This protein binds this small molecule.
Small molecule (SMILES): O=c1c2c(F)cccc2oc2c(Cc3ccc4c(c3)OCO4)[nH]c(-c3nccs3)c12

Binding-site contacts:
Ligand atom O23 contacts residue ILE279 of chain 1.A at 3.8 Å.
Ligand atom C2 contacts residue LEU191 of chain 1.A at 3.9 Å (hydrophobic).
Ligand atom C16 contacts residue GLN283 of chain 1.A at 3.1 Å.
Ligand atom C8 contacts residue PHE286 of chain 1.A at 3.9 Å (hydrophobic).
Ligand atom O25 contacts residue PHE252 of chain 1.A at 3.8 Å.
Ligand atom F30 contacts residue SO41 of chain 1.D at 2.7 Å.
Ligand atom N29 contacts residue GLN283 of chain 1.A at 3.3 Å (h-bond).
Ligand atom O23 contacts residue ALA249 of chain 1.A at 3.5 Å.
Ligand atom C17 contacts residue GLN283 of chain 1.A at 3.3 Å.
Ligand atom C27 contacts residue ILE244 of chain 1.A at 3.7 Å (hydrophobic).
Ligand atom C28 contacts residue GLN241 of chain 1.A at 2.8 Å.
Ligand atom C3 contacts residue PHE286 of chain 1.A at 3.7 Å (hydrophobic).
Ligand atom C16 contacts residue PHE286 of chain 1.A at 3.8 Å (hydrophobic).
Ligand atom C9 contacts residue PHE286 of chain 1.A at 3.8 Å (hydrophobic).
Ligand atom C27 contacts residue GLN241 of chain 1.A at 3.5 Å.
Ligand atom C6 contacts residue SO41 of chain 1.D at 3.8 Å.
Ligand atom C19 contacts residue GLN283 of chain 1.A at 3.8 Å.
Ligand atom C28 contacts residue ILE234 of chain 1.A at 3.9 Å (hydrophobic).
Ligand atom C5 contacts residue PHE286 of chain 1.A at 3.5 Å (hydrophobic).
Ligand atom C28 contacts residue ALA245 of chain 1.A at 3.9 Å (hydrophobic).
Ligand atom C18 contacts residue GLN283 of chain 1.A at 2.7 Å.
Ligand atom C1 contacts residue LEU191 of chain 1.A at 3.5 Å (hydrophobic).
Ligand atom C27 contacts residue ALA233 of chain 1.A at 3.3 Å (hydrophobic).
Ligand atom C21 contacts residue PHE252 of chain 1.A at 3.5 Å (hydrophobic).
Ligand atom C16 contacts residue MET282 of chain 1.A at 3.9 Å (hydrophobic).
Ligand atom C24 contacts residue ALA249 of chain 1.A at 3.3 Å (hydrophobic).
Ligand atom N29 contacts residue GLN241 of chain 1.A at 3.7 Å.
Ligand atom C6 contacts residue PHE286 of chain 1.A at 3.8 Å (hydrophobic).
Ligand atom N29 contacts residue ILE234 of chain 1.A at 3.8 Å.
Ligand atom C24 contacts residue ILE279 of chain 1.A at 3.9 Å (hydrophobic).
Ligand atom F30 contacts residue LEU231 of chain 1.A at 3.5 Å.
Ligand atom C11 contacts residue GLN283 of chain 1.A at 3.2 Å.
Ligand atom C27 contacts residue ILE234 of chain 1.A at 3.5 Å (hydrophobic).
Ligand atom O7 contacts residue PHE286 of chain 1.A at 3.8 Å.
Ligand atom C4 contacts residue PHE286 of chain 1.A at 3.5 Å (hydrophobic).
Ligand atom C10 contacts residue PHE286 of chain 1.A at 3.7 Å (hydrophobic).
Ligand atom C24 contacts residue PHE253 of chain 1.A at 3.5 Å (hydrophobic).
Ligand atom N12 contacts residue GLN283 of chain 1.A at 2.8 Å (h-bond).
Ligand atom O25 contacts residue PHE253 of chain 1.A at 3.8 Å.
Ligand atom C3 contacts residue PHE252 of chain 1.A at 3.8 Å (hydrophobic).

Sequence of chain 1.A:
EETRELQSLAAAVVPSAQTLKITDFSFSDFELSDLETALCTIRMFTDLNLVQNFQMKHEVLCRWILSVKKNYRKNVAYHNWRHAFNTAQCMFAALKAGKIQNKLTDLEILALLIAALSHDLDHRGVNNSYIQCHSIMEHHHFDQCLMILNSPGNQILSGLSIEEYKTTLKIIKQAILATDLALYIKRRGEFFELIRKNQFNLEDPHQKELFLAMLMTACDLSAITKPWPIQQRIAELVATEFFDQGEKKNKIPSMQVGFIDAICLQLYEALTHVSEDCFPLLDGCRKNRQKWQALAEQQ